Sequence of chain 1.B:
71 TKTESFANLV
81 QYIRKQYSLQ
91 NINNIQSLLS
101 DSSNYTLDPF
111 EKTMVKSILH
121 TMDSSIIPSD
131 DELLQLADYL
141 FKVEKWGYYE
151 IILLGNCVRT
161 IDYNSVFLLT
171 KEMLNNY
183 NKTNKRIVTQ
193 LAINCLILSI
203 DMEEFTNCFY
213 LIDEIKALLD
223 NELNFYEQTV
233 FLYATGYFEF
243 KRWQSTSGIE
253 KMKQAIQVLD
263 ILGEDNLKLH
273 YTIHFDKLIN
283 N

Binding-site contacts:
Ligand atom CA contacts residue ILE152 of chain 1.A at 3.7 Å (hydrophobic).
Ligand atom N contacts residue GLN192 of chain 1.A at 3.3 Å (h-bond).
Ligand atom CA contacts residue VAL80 of chain 1.A at 3.8 Å (hydrophobic).
Ligand atom O contacts residue HIS272 of chain 1.A at 3.5 Å.
Ligand atom CB contacts residue TYR228 of chain 1.A at 3.6 Å (hydrophobic).
Ligand atom OD2 contacts residue ARG159 of chain 1.A at 2.7 Å (salt-bridge).
Ligand atom CD1 contacts residue TYR87 of chain 1.A at 3.6 Å (hydrophobic).
Ligand atom OD1 contacts residue ARG159 of chain 1.A at 3.0 Å (salt-bridge).
Ligand atom O contacts residue ARG84 of chain 1.A at 3.7 Å.
Ligand atom CA contacts residue GLN192 of chain 1.A at 3.4 Å.
Ligand atom CG2 contacts residue HIS272 of chain 1.A at 3.8 Å.
Ligand atom CA contacts residue ASN156 of chain 1.A at 3.5 Å.
Ligand atom OXT contacts residue ARG84 of chain 1.A at 3.3 Å.
Ligand atom CD1 contacts residue HIS276 of chain 1.A at 3.6 Å.
Ligand atom C contacts residue ARG84 of chain 1.A at 3.4 Å.
Ligand atom C contacts residue ASN156 of chain 1.A at 3.7 Å.
Ligand atom CD1 contacts residue GLN192 of chain 1.A at 3.7 Å.
Ligand atom O contacts residue TYR273 of chain 1.A at 3.4 Å (h-bond).
Ligand atom O contacts residue VAL80 of chain 1.A at 3.5 Å.
Ligand atom O contacts residue ILE199 of chain 1.A at 3.8 Å.
Ligand atom CG contacts residue ARG159 of chain 1.A at 3.2 Å.
Ligand atom CB contacts residue TYR273 of chain 1.A at 3.7 Å (hydrophobic).
Ligand atom CG2 contacts residue ASN156 of chain 1.A at 3.6 Å.
Ligand atom CA contacts residue ARG84 of chain 1.A at 3.8 Å.
Ligand atom CA contacts residue ILE189 of chain 1.A at 3.6 Å (hydrophobic).
Ligand atom CG1 contacts residue ASN196 of chain 1.A at 3.4 Å.
Ligand atom O contacts residue ASN156 of chain 1.A at 2.9 Å (h-bond).
Ligand atom CG2 contacts residue ARG159 of chain 1.A at 3.3 Å.
Ligand atom CG2 contacts residue TYR228 of chain 1.A at 3.2 Å (hydrophobic).
Ligand atom CG1 contacts residue GLN192 of chain 1.A at 3.7 Å.
Ligand atom N contacts residue ASN156 of chain 1.A at 3.1 Å (h-bond).
Ligand atom C contacts residue VAL80 of chain 1.A at 3.6 Å (hydrophobic).
Ligand atom CG2 contacts residue HIS276 of chain 1.A at 3.7 Å.
Ligand atom CG2 contacts residue VAL232 of chain 1.A at 3.8 Å (hydrophobic).
Ligand atom O contacts residue ILE152 of chain 1.A at 3.8 Å.
Ligand atom O contacts residue ASN196 of chain 1.A at 3.1 Å (h-bond).
Ligand atom CD1 contacts residue TYR235 of chain 1.A at 3.8 Å (hydrophobic).
Ligand atom CG2 contacts residue ASN196 of chain 1.A at 3.7 Å.
Ligand atom N contacts residue ILE189 of chain 1.A at 3.6 Å.
Ligand atom N contacts residue ASN196 of chain 1.A at 3.4 Å (h-bond).

Sequence of chain 1.A:
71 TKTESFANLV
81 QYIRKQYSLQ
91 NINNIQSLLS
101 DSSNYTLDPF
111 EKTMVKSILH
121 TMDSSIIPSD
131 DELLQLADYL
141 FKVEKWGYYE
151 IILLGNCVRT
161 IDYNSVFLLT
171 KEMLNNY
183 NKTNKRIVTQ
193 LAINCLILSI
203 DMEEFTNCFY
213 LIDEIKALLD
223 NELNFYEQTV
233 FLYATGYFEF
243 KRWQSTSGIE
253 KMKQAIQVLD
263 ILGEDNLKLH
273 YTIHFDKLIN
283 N

This small molecule binds to this protein.
Small molecule (SMILES): CC[C@H](C)[C@H](NC(=O)[C@@H](NC(=O)[C@@H](NC(=O)[C@@H](NC(=O)[C@@H](N)CC(=O)O)[C@@H](C)CC)[C@@H](C)CC)[C@@H](C)CC)C(=O)N[C@H](C(=O)NCC(=O)NCC(=O)O)C(C)C